This small molecule binds to this protein.
Small molecule (SMILES): Cn1nc(S(N)(=O)=O)s/c1=N\S(=O)(=O)c1ccc(C(C)(C)C)cc1

Binding-site contacts:
Ligand atom CAW contacts residue LYS120 of chain 1.D at 3.4 Å.
Ligand atom SAF contacts residue HIS97 of chain 1.D at 3.8 Å.
Ligand atom OAO contacts residue VAL118 of chain 1.D at 3.8 Å.
Ligand atom OAG contacts residue HIS116 of chain 1.D at 3.7 Å.
Ligand atom NAD contacts residue LEU177 of chain 1.D at 4.2 Å.
Ligand atom NAK contacts residue LYS75 of chain 1.D at 4.3 Å.
Ligand atom NAD contacts residue ALA179 of chain 1.D at 3.6 Å.
Ligand atom OAG contacts residue THR178 of chain 1.D at 4.2 Å.
Ligand atom OAH contacts residue THR178 of chain 1.D at 2.4 Å (h-bond).
Ligand atom NAC contacts residue PRO180 of chain 1.D at 4.2 Å.
Ligand atom NAI contacts residue HIS116 of chain 1.D at 3.4 Å (h-bond).
Ligand atom OAH contacts residue ALA179 of chain 1.D at 3.6 Å.
Ligand atom SAF contacts residue ZN1 of chain 1.P at 3.4 Å.
Ligand atom CAJ contacts residue PRO181 of chain 1.D at 4.0 Å (hydrophobic).
Ligand atom CAJ contacts residue ALA179 of chain 1.D at 4.1 Å (hydrophobic).
Ligand atom SAL contacts residue ASN95 of chain 1.D at 4.1 Å.
Ligand atom OAO contacts residue LYS75 of chain 1.D at 3.9 Å.
Ligand atom OAG contacts residue TRP188 of chain 1.D at 4.2 Å.
Ligand atom CAE contacts residue HIS97 of chain 1.D at 4.2 Å.
Ligand atom OAM contacts residue ASN95 of chain 1.D at 3.9 Å.
Ligand atom NAI contacts residue THR178 of chain 1.D at 2.4 Å (h-bond).
Ligand atom SAF contacts residue HIS116 of chain 1.D at 4.2 Å.
Ligand atom OAH contacts residue LEU177 of chain 1.D at 3.0 Å.
Ligand atom NAI contacts residue HIS97 of chain 1.D at 3.2 Å (h-bond).
Ligand atom SAA contacts residue HIS97 of chain 1.D at 3.7 Å.
Ligand atom NAI contacts residue HIS99 of chain 1.D at 3.2 Å (h-bond).
Ligand atom SAF contacts residue LEU177 of chain 1.D at 3.9 Å.
Ligand atom OAG contacts residue ZN1 of chain 1.P at 3.6 Å.
Ligand atom OAO contacts residue ASN95 of chain 1.D at 3.1 Å (h-bond).
Ligand atom OAM contacts residue LYS75 of chain 1.D at 2.4 Å (salt-bridge).
Ligand atom OAG contacts residue HIS97 of chain 1.D at 3.6 Å (h-bond).
Ligand atom NAI contacts residue ZN1 of chain 1.P at 2.0 Å.
Ligand atom SAF contacts residue THR178 of chain 1.D at 3.2 Å (h-bond).
Ligand atom OAG contacts residue VAL128 of chain 1.D at 3.7 Å.
Ligand atom OAG contacts residue LEU177 of chain 1.D at 3.9 Å.
Ligand atom CAE contacts residue LEU177 of chain 1.D at 3.9 Å (hydrophobic).
Ligand atom SAL contacts residue LYS75 of chain 1.D at 3.6 Å (salt-bridge).
Ligand atom CAJ contacts residue PRO180 of chain 1.D at 3.0 Å (hydrophobic).
Ligand atom NAC contacts residue ALA179 of chain 1.D at 4.2 Å.
Ligand atom CAV contacts residue LYS120 of chain 1.D at 4.1 Å.

Sequence of chain 1.D:
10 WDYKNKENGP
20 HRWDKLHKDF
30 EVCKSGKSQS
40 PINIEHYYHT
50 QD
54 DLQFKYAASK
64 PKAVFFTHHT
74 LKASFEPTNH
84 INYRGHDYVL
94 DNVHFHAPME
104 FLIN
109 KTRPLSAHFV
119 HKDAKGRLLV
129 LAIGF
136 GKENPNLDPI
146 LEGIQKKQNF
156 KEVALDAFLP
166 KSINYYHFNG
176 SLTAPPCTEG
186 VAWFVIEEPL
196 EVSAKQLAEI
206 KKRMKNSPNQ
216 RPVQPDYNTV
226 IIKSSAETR